A protein and the small-molecule ligand that binds it are described below.
Small molecule (SMILES): CC(=O)N[C@@H]1[C@@H](O)[C@H](O)[C@@H](CO)O[C@H]1O

Binding-site contacts:
Ligand atom C4 contacts residue ASN129 of chain 3.A at 4.2 Å.
Ligand atom O5 contacts residue ASN129 of chain 3.A at 2.4 Å (h-bond).
Ligand atom C8 contacts residue PRO128 of chain 3.A at 4.5 Å (hydrophobic).
Ligand atom C7 contacts residue ASN129 of chain 3.A at 3.9 Å.
Ligand atom C1 contacts residue ASN129 of chain 3.A at 1.4 Å.
Ligand atom N2 contacts residue ASN129 of chain 3.A at 2.9 Å (h-bond).
Ligand atom O7 contacts residue ASN129 of chain 3.A at 4.5 Å.
Ligand atom C3 contacts residue ASN129 of chain 3.A at 3.8 Å.
Ligand atom C2 contacts residue ASN129 of chain 3.A at 2.5 Å.
Ligand atom C5 contacts residue ASN129 of chain 3.A at 3.7 Å.
Ligand atom O6 contacts residue ASN129 of chain 3.A at 4.2 Å.

Sequence of chain 3.A:
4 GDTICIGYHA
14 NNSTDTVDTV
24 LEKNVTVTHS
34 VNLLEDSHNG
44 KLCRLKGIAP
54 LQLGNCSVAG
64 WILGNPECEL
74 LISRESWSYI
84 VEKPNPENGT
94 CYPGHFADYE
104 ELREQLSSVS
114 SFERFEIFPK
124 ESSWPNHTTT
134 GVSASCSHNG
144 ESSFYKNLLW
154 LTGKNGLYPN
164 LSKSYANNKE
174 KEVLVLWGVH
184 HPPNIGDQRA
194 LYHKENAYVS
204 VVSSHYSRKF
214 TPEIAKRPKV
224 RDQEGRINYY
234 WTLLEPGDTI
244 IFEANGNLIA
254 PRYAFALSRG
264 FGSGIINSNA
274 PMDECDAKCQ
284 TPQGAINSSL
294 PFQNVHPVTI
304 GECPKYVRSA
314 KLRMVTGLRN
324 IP